Sequence of chain 2.D:
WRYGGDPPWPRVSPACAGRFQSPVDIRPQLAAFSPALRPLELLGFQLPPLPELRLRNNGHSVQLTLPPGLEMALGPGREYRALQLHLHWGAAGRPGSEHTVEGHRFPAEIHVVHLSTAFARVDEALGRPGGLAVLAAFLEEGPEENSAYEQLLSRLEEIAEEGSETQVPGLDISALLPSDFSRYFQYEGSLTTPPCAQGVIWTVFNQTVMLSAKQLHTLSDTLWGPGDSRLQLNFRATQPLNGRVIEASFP

Binding-site contacts:
Ligand atom C10 contacts residue HIS92 of chain 2.D at 3.3 Å.
Ligand atom S2 contacts residue ZN1 of chain 2.K at 3.0 Å.
Ligand atom N1 contacts residue HIS94 of chain 2.D at 3.4 Å (h-bond).
Ligand atom C23 contacts residue HIS66 of chain 2.D at 3.8 Å.
Ligand atom C9 contacts residue HIS92 of chain 2.D at 3.9 Å.
Ligand atom O25 contacts residue GLN69 of chain 2.D at 2.8 Å (h-bond).
Ligand atom S2 contacts residue THR198 of chain 2.D at 3.9 Å.
Ligand atom C15 contacts residue PRO200 of chain 2.D at 3.4 Å (hydrophobic).
Ligand atom S2 contacts residue HIS92 of chain 2.D at 3.8 Å.
Ligand atom C9 contacts residue GLN90 of chain 2.D at 3.9 Å.
Ligand atom C24 contacts residue SER67 of chain 2.D at 3.6 Å.
Ligand atom N1 contacts residue THR198 of chain 2.D at 2.9 Å (h-bond).
Ligand atom O3 contacts residue THR198 of chain 2.D at 3.0 Å (h-bond).
Ligand atom O4 contacts residue HIS92 of chain 2.D at 3.5 Å.
Ligand atom O4 contacts residue TRP208 of chain 2.D at 3.5 Å.
Ligand atom CL1 contacts residue LEU197 of chain 2.D at 3.7 Å.
Ligand atom C8 contacts residue GLN90 of chain 2.D at 3.7 Å.
Ligand atom C9 contacts residue THR199 of chain 2.D at 3.8 Å.
Ligand atom CL1 contacts residue VAL140 of chain 2.D at 3.5 Å.
Ligand atom C22 contacts residue THR199 of chain 2.D at 3.9 Å.
Ligand atom C24 contacts residue ASN64 of chain 2.D at 3.9 Å.
Ligand atom O3 contacts residue LEU197 of chain 2.D at 3.5 Å.
Ligand atom O3 contacts residue TRP208 of chain 2.D at 3.3 Å.
Ligand atom C19 contacts residue THR199 of chain 2.D at 3.8 Å.
Ligand atom C10 contacts residue THR199 of chain 2.D at 3.7 Å.
Ligand atom C5 contacts residue HIS92 of chain 2.D at 3.6 Å.
Ligand atom O25 contacts residue ASN64 of chain 2.D at 2.7 Å (h-bond).
Ligand atom C6 contacts residue LEU197 of chain 2.D at 3.8 Å (hydrophobic).
Ligand atom O4 contacts residue ZN1 of chain 2.K at 3.0 Å.
Ligand atom N1 contacts residue HIS117 of chain 2.D at 3.3 Å (h-bond).
Ligand atom N1 contacts residue HIS92 of chain 2.D at 3.1 Å (h-bond).
Ligand atom O20 contacts residue GLN90 of chain 2.D at 3.1 Å (h-bond).
Ligand atom C6 contacts residue VAL119 of chain 2.D at 3.8 Å (hydrophobic).
Ligand atom S12 contacts residue GLN90 of chain 2.D at 3.5 Å (h-bond).
Ligand atom C24 contacts residue HIS92 of chain 2.D at 3.6 Å.
Ligand atom O4 contacts residue HIS117 of chain 2.D at 3.3 Å (h-bond).
Ligand atom N21 contacts residue THR199 of chain 2.D at 3.0 Å (h-bond).
Ligand atom O20 contacts residue GLN69 of chain 2.D at 3.4 Å (h-bond).
Ligand atom C7 contacts residue LEU197 of chain 2.D at 3.9 Å (hydrophobic).
Ligand atom N1 contacts residue ZN1 of chain 2.K at 1.9 Å.

A small-molecule ligand and the protein it binds are described below.
Small molecule (SMILES): NS(=O)(=O)c1cc(C(=O)NCCCO)c(Sc2ccccc2)cc1Cl